Binding-site contacts:
Ligand atom C1 contacts residue ARG266 of chain 3.A at 4.5 Å.
Ligand atom O3 contacts residue TYR244 of chain 4.A at 3.8 Å.
Ligand atom O3 contacts residue ARG266 of chain 3.A at 4.4 Å.
Ligand atom C2 contacts residue ARG266 of chain 3.A at 3.2 Å.
Ligand atom O3 contacts residue SER268 of chain 3.A at 4.0 Å.
Ligand atom C1 contacts residue SER268 of chain 3.A at 4.0 Å.
Ligand atom O2 contacts residue ARG266 of chain 3.A at 2.5 Å (salt-bridge).
Ligand atom O4 contacts residue ARG266 of chain 3.A at 3.3 Å (salt-bridge).
Ligand atom O2 contacts residue SER268 of chain 3.A at 3.4 Å (h-bond).
Ligand atom O2 contacts residue LEU267 of chain 3.A at 4.2 Å.
Ligand atom C2 contacts residue SER268 of chain 3.A at 3.9 Å.

A protein and the small-molecule ligand that binds it are described below.
Small molecule (SMILES): O=C([O-])C(=O)[O-]

Sequence of chain 4.A:
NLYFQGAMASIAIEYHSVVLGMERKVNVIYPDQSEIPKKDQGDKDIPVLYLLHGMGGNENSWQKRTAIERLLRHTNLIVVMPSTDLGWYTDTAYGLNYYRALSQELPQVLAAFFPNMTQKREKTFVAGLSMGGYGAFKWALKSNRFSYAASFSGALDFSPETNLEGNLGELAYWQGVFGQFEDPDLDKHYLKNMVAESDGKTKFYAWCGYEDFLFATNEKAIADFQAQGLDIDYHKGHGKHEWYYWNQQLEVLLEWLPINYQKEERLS

Sequence of chain 3.A:
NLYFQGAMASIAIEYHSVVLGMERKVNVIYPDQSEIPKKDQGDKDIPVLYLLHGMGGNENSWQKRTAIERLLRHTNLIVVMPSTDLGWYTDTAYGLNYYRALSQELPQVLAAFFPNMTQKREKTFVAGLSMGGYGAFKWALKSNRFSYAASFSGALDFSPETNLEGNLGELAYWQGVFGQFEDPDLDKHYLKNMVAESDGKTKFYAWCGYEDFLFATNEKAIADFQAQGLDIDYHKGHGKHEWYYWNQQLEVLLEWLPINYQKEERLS